Sequence of chain 1.D:
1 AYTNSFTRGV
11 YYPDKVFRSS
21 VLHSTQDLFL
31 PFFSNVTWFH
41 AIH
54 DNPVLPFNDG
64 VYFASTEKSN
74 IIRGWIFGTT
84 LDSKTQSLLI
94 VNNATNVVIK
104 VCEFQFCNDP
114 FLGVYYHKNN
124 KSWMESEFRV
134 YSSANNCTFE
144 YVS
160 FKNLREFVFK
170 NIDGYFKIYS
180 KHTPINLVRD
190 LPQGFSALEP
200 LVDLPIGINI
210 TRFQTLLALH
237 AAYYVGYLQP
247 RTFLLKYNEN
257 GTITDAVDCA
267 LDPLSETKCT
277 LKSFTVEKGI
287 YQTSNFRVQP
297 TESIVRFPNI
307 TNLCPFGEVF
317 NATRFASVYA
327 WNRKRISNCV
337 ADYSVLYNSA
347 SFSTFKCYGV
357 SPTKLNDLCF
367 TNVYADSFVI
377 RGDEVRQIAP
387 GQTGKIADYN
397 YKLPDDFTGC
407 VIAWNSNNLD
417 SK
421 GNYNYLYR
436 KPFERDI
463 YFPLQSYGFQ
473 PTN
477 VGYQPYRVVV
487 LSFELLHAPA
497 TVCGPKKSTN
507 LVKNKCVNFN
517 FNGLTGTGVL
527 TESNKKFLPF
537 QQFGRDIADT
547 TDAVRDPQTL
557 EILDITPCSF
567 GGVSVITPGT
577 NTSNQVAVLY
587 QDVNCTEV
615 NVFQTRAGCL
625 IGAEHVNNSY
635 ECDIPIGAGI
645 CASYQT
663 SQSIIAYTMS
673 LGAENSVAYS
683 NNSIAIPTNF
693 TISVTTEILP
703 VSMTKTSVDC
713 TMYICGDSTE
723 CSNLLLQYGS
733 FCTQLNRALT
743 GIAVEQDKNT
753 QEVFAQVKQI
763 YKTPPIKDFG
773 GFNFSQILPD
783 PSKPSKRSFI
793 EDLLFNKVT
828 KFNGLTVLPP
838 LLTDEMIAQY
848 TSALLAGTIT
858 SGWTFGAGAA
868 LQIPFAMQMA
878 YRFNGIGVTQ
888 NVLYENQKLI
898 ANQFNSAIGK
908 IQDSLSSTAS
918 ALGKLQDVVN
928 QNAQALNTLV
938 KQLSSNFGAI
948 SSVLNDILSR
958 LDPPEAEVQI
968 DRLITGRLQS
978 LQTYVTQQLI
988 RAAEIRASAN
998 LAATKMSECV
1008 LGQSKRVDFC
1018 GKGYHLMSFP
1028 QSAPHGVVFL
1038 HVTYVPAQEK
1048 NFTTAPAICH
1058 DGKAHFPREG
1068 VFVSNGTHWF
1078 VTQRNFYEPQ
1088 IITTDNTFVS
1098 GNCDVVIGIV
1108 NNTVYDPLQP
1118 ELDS

Sequence of chain 1.G:
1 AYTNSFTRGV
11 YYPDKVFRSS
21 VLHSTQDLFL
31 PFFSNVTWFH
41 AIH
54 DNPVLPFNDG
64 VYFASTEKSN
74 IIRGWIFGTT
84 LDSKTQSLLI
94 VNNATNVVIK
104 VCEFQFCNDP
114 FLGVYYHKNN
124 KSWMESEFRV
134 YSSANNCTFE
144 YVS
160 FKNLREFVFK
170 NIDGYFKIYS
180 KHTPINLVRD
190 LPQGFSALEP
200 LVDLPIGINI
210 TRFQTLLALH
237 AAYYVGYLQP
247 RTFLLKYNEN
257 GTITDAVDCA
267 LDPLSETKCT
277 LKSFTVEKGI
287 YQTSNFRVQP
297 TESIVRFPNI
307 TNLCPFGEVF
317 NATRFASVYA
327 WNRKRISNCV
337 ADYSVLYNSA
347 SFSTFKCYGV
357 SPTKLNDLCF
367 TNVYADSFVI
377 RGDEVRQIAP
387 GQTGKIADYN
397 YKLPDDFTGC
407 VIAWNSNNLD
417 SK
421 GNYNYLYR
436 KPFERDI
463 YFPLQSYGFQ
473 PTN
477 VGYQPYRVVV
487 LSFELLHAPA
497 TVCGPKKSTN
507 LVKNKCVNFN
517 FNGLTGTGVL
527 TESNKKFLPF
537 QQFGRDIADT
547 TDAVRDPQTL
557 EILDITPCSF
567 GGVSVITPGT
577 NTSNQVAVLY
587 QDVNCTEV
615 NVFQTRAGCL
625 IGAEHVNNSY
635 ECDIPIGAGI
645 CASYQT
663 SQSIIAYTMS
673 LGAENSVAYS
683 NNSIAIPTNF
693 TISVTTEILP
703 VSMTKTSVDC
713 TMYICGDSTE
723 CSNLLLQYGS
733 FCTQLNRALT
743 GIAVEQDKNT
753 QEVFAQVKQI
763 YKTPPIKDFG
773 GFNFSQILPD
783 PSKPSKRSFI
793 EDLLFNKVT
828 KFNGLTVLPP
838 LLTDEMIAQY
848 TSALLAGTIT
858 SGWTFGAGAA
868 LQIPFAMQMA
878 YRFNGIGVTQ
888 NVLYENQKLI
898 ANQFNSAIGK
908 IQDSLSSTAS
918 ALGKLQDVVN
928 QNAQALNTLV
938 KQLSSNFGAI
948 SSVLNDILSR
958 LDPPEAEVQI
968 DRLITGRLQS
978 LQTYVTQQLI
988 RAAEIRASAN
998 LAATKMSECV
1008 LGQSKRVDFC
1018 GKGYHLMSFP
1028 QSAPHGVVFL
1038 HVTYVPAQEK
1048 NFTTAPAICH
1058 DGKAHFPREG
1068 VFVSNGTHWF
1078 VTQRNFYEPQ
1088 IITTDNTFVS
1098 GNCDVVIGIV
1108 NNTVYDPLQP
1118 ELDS

Binding-site contacts:
Ligand atom C3 contacts residue ASN256 of chain 1.D at 3.8 Å.
Ligand atom O6 contacts residue LYS532 of chain 1.G at 2.9 Å (salt-bridge).
Ligand atom C6 contacts residue LYS532 of chain 1.G at 4.2 Å.
Ligand atom C5 contacts residue ASN256 of chain 1.D at 3.7 Å.
Ligand atom O7 contacts residue ASN256 of chain 1.D at 3.1 Å (h-bond).
Ligand atom C7 contacts residue ASN256 of chain 1.D at 3.3 Å.
Ligand atom N2 contacts residue ASN256 of chain 1.D at 3.0 Å (h-bond).
Ligand atom O7 contacts residue ASN254 of chain 1.D at 4.0 Å.
Ligand atom C4 contacts residue ASN256 of chain 1.D at 4.2 Å.
Ligand atom C2 contacts residue ASN256 of chain 1.D at 2.5 Å.
Ligand atom O5 contacts residue ASN256 of chain 1.D at 2.3 Å (h-bond).
Ligand atom C8 contacts residue GLU255 of chain 1.D at 4.3 Å.
Ligand atom C1 contacts residue ASN256 of chain 1.D at 1.4 Å.
Ligand atom C8 contacts residue ASN256 of chain 1.D at 4.5 Å.

A small-molecule ligand and the protein it binds are described below.
Small molecule (SMILES): CC(=O)N[C@@H]1[C@@H](O)[C@H](O)[C@@H](CO)O[C@H]1O